Sequence of chain 1.E:
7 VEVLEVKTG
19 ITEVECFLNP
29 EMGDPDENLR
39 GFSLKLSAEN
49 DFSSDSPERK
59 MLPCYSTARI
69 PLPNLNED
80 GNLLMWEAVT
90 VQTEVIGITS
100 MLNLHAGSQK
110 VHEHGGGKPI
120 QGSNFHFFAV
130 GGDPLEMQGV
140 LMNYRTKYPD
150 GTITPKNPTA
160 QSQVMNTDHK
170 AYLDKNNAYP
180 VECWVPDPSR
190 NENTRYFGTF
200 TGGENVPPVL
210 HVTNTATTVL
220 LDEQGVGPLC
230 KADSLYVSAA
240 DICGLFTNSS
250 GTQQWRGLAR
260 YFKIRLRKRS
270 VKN

Sequence of chain 1.D:
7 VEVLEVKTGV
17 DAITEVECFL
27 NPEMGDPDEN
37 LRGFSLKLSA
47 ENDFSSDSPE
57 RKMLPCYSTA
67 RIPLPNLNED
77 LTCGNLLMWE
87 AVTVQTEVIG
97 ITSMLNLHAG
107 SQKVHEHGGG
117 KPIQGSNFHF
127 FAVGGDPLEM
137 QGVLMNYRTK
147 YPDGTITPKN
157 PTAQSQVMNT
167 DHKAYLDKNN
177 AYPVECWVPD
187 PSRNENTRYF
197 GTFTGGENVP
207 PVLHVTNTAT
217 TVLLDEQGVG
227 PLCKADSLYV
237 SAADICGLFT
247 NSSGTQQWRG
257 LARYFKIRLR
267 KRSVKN

Binding-site contacts:
Ligand atom N5 contacts residue ASN247 of chain 1.D at 3.0 Å (h-bond).
Ligand atom C10 contacts residue LEU37 of chain 1.D at 4.0 Å (hydrophobic).
Ligand atom C4 contacts residue ASN247 of chain 1.D at 3.9 Å.
Ligand atom O1A contacts residue SER249 of chain 1.D at 4.0 Å.
Ligand atom O8 contacts residue ASN247 of chain 1.D at 4.2 Å.
Ligand atom O1A contacts residue ASN247 of chain 1.D at 4.2 Å.
Ligand atom O1B contacts residue SER249 of chain 1.D at 2.6 Å (h-bond).
Ligand atom C6 contacts residue GLN253 of chain 1.D at 4.2 Å.
Ligand atom O9 contacts residue LEU42 of chain 1.D at 3.2 Å.
Ligand atom O10 contacts residue ASN247 of chain 1.D at 3.6 Å (h-bond).
Ligand atom O1A contacts residue THR251 of chain 1.D at 2.9 Å (h-bond).
Ligand atom C7 contacts residue LEU37 of chain 1.D at 3.8 Å (hydrophobic).
Ligand atom C9 contacts residue GLN253 of chain 1.D at 3.6 Å.
Ligand atom N5 contacts residue GLN253 of chain 1.D at 3.6 Å.
Ligand atom C7 contacts residue GLN253 of chain 1.D at 3.7 Å.
Ligand atom O10 contacts residue LEU37 of chain 1.D at 3.8 Å.
Ligand atom C10 contacts residue GLN253 of chain 1.D at 4.1 Å.
Ligand atom O10 contacts residue PHE50 of chain 1.E at 3.9 Å.
Ligand atom O8 contacts residue LYS43 of chain 1.D at 3.2 Å.
Ligand atom C5 contacts residue ASN247 of chain 1.D at 3.9 Å.
Ligand atom C10 contacts residue ASN247 of chain 1.D at 3.7 Å.
Ligand atom C9 contacts residue LEU42 of chain 1.D at 4.1 Å (hydrophobic).
Ligand atom C9 contacts residue LEU37 of chain 1.D at 4.1 Å (hydrophobic).
Ligand atom O9 contacts residue LYS43 of chain 1.D at 2.9 Å (salt-bridge).
Ligand atom C1 contacts residue THR251 of chain 1.D at 3.5 Å.
Ligand atom O4 contacts residue ASP49 of chain 1.E at 3.9 Å.
Ligand atom C11 contacts residue LEU37 of chain 1.D at 3.8 Å (hydrophobic).
Ligand atom O8 contacts residue GLN253 of chain 1.D at 3.9 Å.
Ligand atom O1B contacts residue THR251 of chain 1.D at 3.4 Å (h-bond).
Ligand atom O1B contacts residue ASN247 of chain 1.D at 4.1 Å.
Ligand atom O10 contacts residue GLN253 of chain 1.D at 3.8 Å.
Ligand atom O9 contacts residue PRO33 of chain 1.D at 4.2 Å.
Ligand atom O7 contacts residue LEU37 of chain 1.D at 3.1 Å.
Ligand atom O8 contacts residue THR251 of chain 1.D at 4.2 Å.
Ligand atom C9 contacts residue PRO33 of chain 1.D at 4.0 Å (hydrophobic).
Ligand atom C6 contacts residue ASN247 of chain 1.D at 4.2 Å.
Ligand atom O1A contacts residue LYS43 of chain 1.D at 3.8 Å.
Ligand atom C1 contacts residue SER249 of chain 1.D at 3.7 Å.
Ligand atom C9 contacts residue LYS43 of chain 1.D at 3.8 Å.
Ligand atom C8 contacts residue GLN253 of chain 1.D at 4.0 Å.

A small-molecule ligand and the protein it binds are described below.
Small molecule (SMILES): CC(=O)N[C@H]1[C@H]([C@H](O)[C@H](O)CO)O[C@@](O)(C(=O)O)C[C@@H]1O